Binding-site contacts:
Ligand atom O7 contacts residue GLY133 of chain 1.F at 3.5 Å.
Ligand atom C14 contacts residue ILE91 of chain 1.F at 3.2 Å (hydrophobic).
Ligand atom O2 contacts residue SER19 of chain 1.F at 2.5 Å (h-bond).
Ligand atom O4 contacts residue GLN20 of chain 1.F at 3.5 Å.
Ligand atom C6 contacts residue TYR240 of chain 1.H at 3.4 Å (hydrophobic).
Ligand atom O7 contacts residue ILE91 of chain 1.F at 2.7 Å (h-bond).
Ligand atom O1 contacts residue ARG13 of chain 1.F at 3.0 Å (salt-bridge).
Ligand atom O9 contacts residue ASP136 of chain 1.F at 2.8 Å (salt-bridge).
Ligand atom O3 contacts residue ARG13 of chain 1.F at 3.1 Å (salt-bridge).
Ligand atom O2 contacts residue GLN20 of chain 1.F at 3.3 Å (h-bond).
Ligand atom O3 contacts residue SER19 of chain 1.F at 3.3 Å.
Ligand atom C4 contacts residue ILE91 of chain 1.F at 3.3 Å (hydrophobic).
Ligand atom C5 contacts residue ASN134 of chain 1.F at 3.5 Å.
Ligand atom N4 contacts residue ASN134 of chain 1.F at 3.1 Å (h-bond).
Ligand atom N3 contacts residue LEU93 of chain 1.F at 3.1 Å (h-bond).
Ligand atom O3 contacts residue GLN20 of chain 1.F at 2.7 Å (h-bond).
Ligand atom P1 contacts residue GLN20 of chain 1.F at 3.5 Å.
Ligand atom C14 contacts residue TYR240 of chain 1.H at 3.3 Å (hydrophobic).
Ligand atom N3 contacts residue TYR240 of chain 1.H at 3.3 Å.
Ligand atom C12 contacts residue TYR240 of chain 1.H at 3.4 Å (hydrophobic).
Ligand atom C16 contacts residue ASP136 of chain 1.F at 3.4 Å.
Ligand atom N5 contacts residue ASP136 of chain 1.F at 2.9 Å (salt-bridge).
Ligand atom O8 contacts residue ASN94 of chain 1.F at 2.9 Å (h-bond).
Ligand atom N3 contacts residue THR92 of chain 1.F at 3.4 Å.
Ligand atom O4 contacts residue THR21 of chain 1.F at 3.6 Å (h-bond).
Ligand atom C12 contacts residue THR92 of chain 1.F at 3.5 Å.
Ligand atom O9 contacts residue ASN134 of chain 1.F at 2.9 Å (h-bond).
Ligand atom O1 contacts residue THR11 of chain 1.F at 2.6 Å (h-bond).
Ligand atom O8 contacts residue LEU93 of chain 1.F at 3.4 Å (h-bond).
Ligand atom C12 contacts residue ILE91 of chain 1.F at 3.5 Å (hydrophobic).
Ligand atom N1 contacts residue ILE91 of chain 1.F at 3.1 Å (h-bond).
Ligand atom O5 contacts residue CYS132 of chain 1.F at 3.0 Å (h-bond).
Ligand atom C13 contacts residue ILE91 of chain 1.F at 3.1 Å (hydrophobic).
Ligand atom N3 contacts residue ILE91 of chain 1.F at 3.5 Å (h-bond).
Ligand atom O9 contacts residue GLU135 of chain 1.F at 2.7 Å (salt-bridge).
Ligand atom O7 contacts residue CYS132 of chain 1.F at 3.4 Å (h-bond).
Ligand atom C6 contacts residue ILE91 of chain 1.F at 3.3 Å (hydrophobic).
Ligand atom O2 contacts residue THR21 of chain 1.F at 2.7 Å (h-bond).
Ligand atom O9 contacts residue GLY133 of chain 1.F at 3.3 Å.
Ligand atom C16 contacts residue ASN134 of chain 1.F at 3.4 Å.

Sequence of chain 1.H:
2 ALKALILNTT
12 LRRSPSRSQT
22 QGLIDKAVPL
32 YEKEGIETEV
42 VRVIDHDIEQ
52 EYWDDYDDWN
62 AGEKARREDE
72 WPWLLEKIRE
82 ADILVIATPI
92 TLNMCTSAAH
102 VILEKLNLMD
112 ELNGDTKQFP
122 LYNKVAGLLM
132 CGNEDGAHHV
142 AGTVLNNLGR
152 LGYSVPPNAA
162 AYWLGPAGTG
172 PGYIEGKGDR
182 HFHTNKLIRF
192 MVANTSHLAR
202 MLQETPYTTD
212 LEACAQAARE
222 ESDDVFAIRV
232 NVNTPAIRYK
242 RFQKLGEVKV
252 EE

Sequence of chain 1.G:
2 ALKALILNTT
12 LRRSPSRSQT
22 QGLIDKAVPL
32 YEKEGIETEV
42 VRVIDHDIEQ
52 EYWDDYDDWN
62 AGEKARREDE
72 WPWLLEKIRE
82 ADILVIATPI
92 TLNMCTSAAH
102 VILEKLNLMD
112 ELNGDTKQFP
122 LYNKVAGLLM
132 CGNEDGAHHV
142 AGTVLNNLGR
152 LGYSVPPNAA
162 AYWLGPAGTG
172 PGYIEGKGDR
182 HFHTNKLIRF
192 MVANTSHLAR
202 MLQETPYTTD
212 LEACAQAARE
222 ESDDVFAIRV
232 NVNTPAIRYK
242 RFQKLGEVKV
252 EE

This protein binds this small molecule.
Small molecule (SMILES): Cc1cc2nc3c(=O)[nH]c(=O)[nH]c3[n+](CC(=O)[C@@H](O)[C@@H](O)COP(=O)(O)O)c2cc1N

Sequence of chain 1.F:
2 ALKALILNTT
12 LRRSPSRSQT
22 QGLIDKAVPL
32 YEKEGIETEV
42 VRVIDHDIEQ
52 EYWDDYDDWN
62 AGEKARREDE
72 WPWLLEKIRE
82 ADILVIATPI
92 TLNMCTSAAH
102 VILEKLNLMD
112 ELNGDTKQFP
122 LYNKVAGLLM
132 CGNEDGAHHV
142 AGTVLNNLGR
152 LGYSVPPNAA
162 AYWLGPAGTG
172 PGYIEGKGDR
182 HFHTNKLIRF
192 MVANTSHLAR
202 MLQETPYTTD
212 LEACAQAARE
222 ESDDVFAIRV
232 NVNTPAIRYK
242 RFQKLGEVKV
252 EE